Sequence of chain 1.A:
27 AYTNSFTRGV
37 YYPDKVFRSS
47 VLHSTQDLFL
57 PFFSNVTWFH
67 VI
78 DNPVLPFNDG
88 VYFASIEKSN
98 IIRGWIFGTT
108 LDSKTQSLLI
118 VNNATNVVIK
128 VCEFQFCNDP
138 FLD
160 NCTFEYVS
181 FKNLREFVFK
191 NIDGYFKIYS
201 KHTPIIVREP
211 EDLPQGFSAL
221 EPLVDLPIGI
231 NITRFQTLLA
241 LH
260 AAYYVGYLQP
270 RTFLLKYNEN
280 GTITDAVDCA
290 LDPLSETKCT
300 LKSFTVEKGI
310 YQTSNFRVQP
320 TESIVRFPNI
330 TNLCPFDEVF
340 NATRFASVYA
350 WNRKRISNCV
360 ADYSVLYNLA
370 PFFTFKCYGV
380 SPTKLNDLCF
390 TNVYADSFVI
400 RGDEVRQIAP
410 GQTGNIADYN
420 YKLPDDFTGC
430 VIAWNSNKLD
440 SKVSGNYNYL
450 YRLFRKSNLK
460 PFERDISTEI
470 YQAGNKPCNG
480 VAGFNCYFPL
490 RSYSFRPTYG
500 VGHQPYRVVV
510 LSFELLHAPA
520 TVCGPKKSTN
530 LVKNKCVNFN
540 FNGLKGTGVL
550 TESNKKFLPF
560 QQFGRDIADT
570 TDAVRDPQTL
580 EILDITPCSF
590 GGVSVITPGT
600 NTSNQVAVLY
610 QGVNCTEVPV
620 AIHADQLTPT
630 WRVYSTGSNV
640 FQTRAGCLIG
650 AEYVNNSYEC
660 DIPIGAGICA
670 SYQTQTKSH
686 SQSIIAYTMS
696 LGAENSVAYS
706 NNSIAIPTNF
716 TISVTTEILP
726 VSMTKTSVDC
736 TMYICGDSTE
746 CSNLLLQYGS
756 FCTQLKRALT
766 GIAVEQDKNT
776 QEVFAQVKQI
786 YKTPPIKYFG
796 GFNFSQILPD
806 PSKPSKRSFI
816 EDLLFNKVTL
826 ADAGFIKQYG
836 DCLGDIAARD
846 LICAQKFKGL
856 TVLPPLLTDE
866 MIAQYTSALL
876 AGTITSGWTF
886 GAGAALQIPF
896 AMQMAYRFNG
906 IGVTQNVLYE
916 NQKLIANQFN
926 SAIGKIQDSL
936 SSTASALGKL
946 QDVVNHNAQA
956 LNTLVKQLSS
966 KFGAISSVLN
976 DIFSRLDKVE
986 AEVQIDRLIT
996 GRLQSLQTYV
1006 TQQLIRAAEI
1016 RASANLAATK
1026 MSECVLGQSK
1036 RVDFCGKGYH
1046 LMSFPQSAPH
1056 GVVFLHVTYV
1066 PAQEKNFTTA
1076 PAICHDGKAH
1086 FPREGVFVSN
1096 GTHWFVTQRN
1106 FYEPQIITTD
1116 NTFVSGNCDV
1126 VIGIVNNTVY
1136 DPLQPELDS

Binding-site contacts:
Ligand atom O7 contacts residue ASN798 of chain 1.A at 3.0 Å (h-bond).
Ligand atom C5 contacts residue GLN801 of chain 1.A at 4.5 Å.
Ligand atom C6 contacts residue SER800 of chain 1.A at 3.8 Å.
Ligand atom O5 contacts residue SER800 of chain 1.A at 3.4 Å (h-bond).
Ligand atom C3 contacts residue ASN798 of chain 1.A at 3.8 Å.
Ligand atom C5 contacts residue SER800 of chain 1.A at 3.4 Å.
Ligand atom C7 contacts residue ASN798 of chain 1.A at 3.2 Å.
Ligand atom C5 contacts residue ASN798 of chain 1.A at 3.6 Å.
Ligand atom C8 contacts residue ASN798 of chain 1.A at 4.4 Å.
Ligand atom C1 contacts residue SER800 of chain 1.A at 3.6 Å.
Ligand atom O6 contacts residue GLN801 of chain 1.A at 3.9 Å.
Ligand atom C1 contacts residue ASN798 of chain 1.A at 1.4 Å.
Ligand atom O5 contacts residue ASN798 of chain 1.A at 2.3 Å (h-bond).
Ligand atom N2 contacts residue ASN798 of chain 1.A at 3.0 Å (h-bond).
Ligand atom C4 contacts residue ASN798 of chain 1.A at 4.3 Å.
Ligand atom C6 contacts residue GLN801 of chain 1.A at 3.4 Å.
Ligand atom C2 contacts residue ASN798 of chain 1.A at 2.5 Å.

A protein and the small-molecule ligand that binds it are described below.
Small molecule (SMILES): CC(=O)N[C@H]1[C@H](O[C@H]2[C@H](O)[C@@H](NC(C)=O)CO[C@@H]2CO)O[C@H](CO)[C@@H](O)[C@@H]1O